Binding-site contacts:
Ligand atom O5 contacts residue ASN51 of chain 1.A at 2.4 Å (h-bond).
Ligand atom C2 contacts residue ASN51 of chain 1.A at 2.5 Å.
Ligand atom N2 contacts residue PRO79 of chain 1.A at 4.2 Å.
Ligand atom C2 contacts residue PRO79 of chain 1.A at 4.5 Å (hydrophobic).
Ligand atom C7 contacts residue ASN51 of chain 1.A at 4.0 Å.
Ligand atom C1 contacts residue ASN51 of chain 1.A at 1.4 Å.
Ligand atom C4 contacts residue ASN51 of chain 1.A at 4.3 Å.
Ligand atom C8 contacts residue PRO79 of chain 1.A at 4.2 Å (hydrophobic).
Ligand atom C3 contacts residue ASN51 of chain 1.A at 3.8 Å.
Ligand atom N2 contacts residue ASN51 of chain 1.A at 2.9 Å (h-bond).
Ligand atom C3 contacts residue PRO79 of chain 1.A at 4.4 Å (hydrophobic).
Ligand atom C8 contacts residue ALA50 of chain 1.A at 3.6 Å (hydrophobic).
Ligand atom C1 contacts residue PRO79 of chain 1.A at 4.1 Å (hydrophobic).
Ligand atom C5 contacts residue ASN51 of chain 1.A at 3.7 Å.

A small-molecule ligand and the protein it binds are described below.
Small molecule (SMILES): CC(=O)N[C@H]1[C@H](O[C@H]2[C@H](O)[C@@H](NC(C)=O)CO[C@@H]2CO)O[C@H](CO)[C@@H](O)[C@@H]1O

Sequence of chain 1.A:
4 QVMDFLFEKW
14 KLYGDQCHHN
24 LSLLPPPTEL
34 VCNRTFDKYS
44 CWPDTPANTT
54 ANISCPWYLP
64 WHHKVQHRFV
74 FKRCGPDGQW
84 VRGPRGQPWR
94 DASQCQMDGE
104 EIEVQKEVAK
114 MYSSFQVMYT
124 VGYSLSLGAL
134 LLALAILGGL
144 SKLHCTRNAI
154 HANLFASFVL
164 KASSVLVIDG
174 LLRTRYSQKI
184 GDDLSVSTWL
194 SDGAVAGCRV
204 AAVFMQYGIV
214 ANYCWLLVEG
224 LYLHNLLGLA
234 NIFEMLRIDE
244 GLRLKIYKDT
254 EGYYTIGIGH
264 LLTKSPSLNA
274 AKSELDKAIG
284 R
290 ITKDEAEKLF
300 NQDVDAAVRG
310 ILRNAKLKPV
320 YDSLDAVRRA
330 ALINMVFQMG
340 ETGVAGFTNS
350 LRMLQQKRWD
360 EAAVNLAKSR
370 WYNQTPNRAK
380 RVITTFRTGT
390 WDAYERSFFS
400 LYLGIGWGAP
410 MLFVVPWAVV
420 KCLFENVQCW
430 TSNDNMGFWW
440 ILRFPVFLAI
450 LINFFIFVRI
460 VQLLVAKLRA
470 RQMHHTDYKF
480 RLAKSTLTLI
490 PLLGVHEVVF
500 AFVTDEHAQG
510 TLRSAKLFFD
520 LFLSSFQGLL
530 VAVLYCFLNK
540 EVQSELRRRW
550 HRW